Sequence of chain 1.K:
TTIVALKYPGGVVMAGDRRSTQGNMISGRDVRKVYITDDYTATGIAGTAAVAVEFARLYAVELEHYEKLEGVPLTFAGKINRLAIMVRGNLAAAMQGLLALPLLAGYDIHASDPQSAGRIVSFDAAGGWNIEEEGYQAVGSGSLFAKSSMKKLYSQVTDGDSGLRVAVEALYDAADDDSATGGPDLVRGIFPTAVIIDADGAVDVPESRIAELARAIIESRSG

The small molecule below binds the protein below.
Small molecule (SMILES): O=C1CCc2cccc(c2)Oc2ccc(cc2)C[C@@H](C(=O)NCc2ccccc2F)NC(=O)[C@H](CC(=O)N2CCC[C@@H]2c2ccccc2)N1

Sequence of chain 1.L:
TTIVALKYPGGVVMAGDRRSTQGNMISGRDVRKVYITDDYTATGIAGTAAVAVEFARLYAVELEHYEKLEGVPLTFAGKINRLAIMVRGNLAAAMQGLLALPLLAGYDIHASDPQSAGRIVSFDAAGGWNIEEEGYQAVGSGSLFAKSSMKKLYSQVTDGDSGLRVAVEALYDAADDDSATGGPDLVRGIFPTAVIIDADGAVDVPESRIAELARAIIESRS

Binding-site contacts:
Ligand atom C14 contacts residue ALA49 of chain 1.K at 3.5 Å (hydrophobic).
Ligand atom C13 contacts residue ALA49 of chain 1.K at 3.6 Å (hydrophobic).
Ligand atom C04 contacts residue THR21 of chain 1.K at 3.5 Å.
Ligand atom O18 contacts residue SER27 of chain 1.K at 3.1 Å (h-bond).
Ligand atom C16 contacts residue SER122 of chain 1.L at 3.6 Å.
Ligand atom C06 contacts residue GLN22 of chain 1.K at 3.5 Å.
Ligand atom N03 contacts residue ASP124 of chain 1.L at 2.8 Å (salt-bridge).
Ligand atom C28 contacts residue VAL31 of chain 1.K at 3.4 Å (hydrophobic).
Ligand atom O01 contacts residue GLN22 of chain 1.K at 3.3 Å.
Ligand atom F27 contacts residue SER20 of chain 1.K at 3.2 Å.
Ligand atom C24 contacts residue CIT1 of chain 1.JA at 3.5 Å.
Ligand atom C30 contacts residue ALA52 of chain 1.K at 3.5 Å (hydrophobic).
Ligand atom C26 contacts residue ALA49 of chain 1.K at 3.6 Å (hydrophobic).
Ligand atom C02 contacts residue ASP124 of chain 1.L at 3.6 Å.
Ligand atom C13 contacts residue TRP129 of chain 1.L at 3.5 Å (hydrophobic).
Ligand atom C14 contacts residue TRP129 of chain 1.L at 3.5 Å (hydrophobic).
Ligand atom C05 contacts residue ASP124 of chain 1.L at 3.6 Å.
Ligand atom C19 contacts residue THR21 of chain 1.K at 3.7 Å.
Ligand atom C24 contacts residue THR1 of chain 1.K at 3.0 Å.
Ligand atom N23 contacts residue CIT1 of chain 1.JA at 3.2 Å (h-bond).
Ligand atom N23 contacts residue GLY47 of chain 1.K at 2.8 Å (h-bond).
Ligand atom C10 contacts residue SER20 of chain 1.K at 3.5 Å.
Ligand atom N20 contacts residue THR21 of chain 1.K at 2.9 Å (h-bond).
Ligand atom O18 contacts residue GLN22 of chain 1.K at 2.7 Å (h-bond).
Ligand atom F27 contacts residue ALA49 of chain 1.K at 3.4 Å.
Ligand atom C15 contacts residue SER122 of chain 1.L at 3.7 Å.
Ligand atom C11 contacts residue SER20 of chain 1.K at 3.4 Å.
Ligand atom C41 contacts residue THR48 of chain 1.K at 3.6 Å.
Ligand atom C22 contacts residue GLY47 of chain 1.K at 3.6 Å.
Ligand atom O32 contacts residue SER20 of chain 1.K at 3.1 Å.
Ligand atom C30 contacts residue ILE45 of chain 1.K at 3.2 Å (hydrophobic).
Ligand atom O33 contacts residue ALA49 of chain 1.K at 3.0 Å (h-bond).
Ligand atom C31 contacts residue ILE45 of chain 1.K at 3.4 Å (hydrophobic).
Ligand atom C11 contacts residue VAL31 of chain 1.K at 3.6 Å (hydrophobic).
Ligand atom O32 contacts residue THR21 of chain 1.K at 3.1 Å (h-bond).
Ligand atom C34 contacts residue ASP124 of chain 1.L at 3.5 Å.
Ligand atom C08 contacts residue ASP124 of chain 1.L at 3.4 Å.
Ligand atom C44 contacts residue CIT1 of chain 1.JA at 3.6 Å.
Ligand atom C21 contacts residue GLY47 of chain 1.K at 3.5 Å.
Ligand atom C16 contacts residue PHE123 of chain 1.L at 3.7 Å (hydrophobic).